This protein binds this small molecule.
Small molecule (SMILES): Cc1nc2ccccc2nc1CCc1nc(-c2ccccc2)cn1C

Sequence of chain 1.C:
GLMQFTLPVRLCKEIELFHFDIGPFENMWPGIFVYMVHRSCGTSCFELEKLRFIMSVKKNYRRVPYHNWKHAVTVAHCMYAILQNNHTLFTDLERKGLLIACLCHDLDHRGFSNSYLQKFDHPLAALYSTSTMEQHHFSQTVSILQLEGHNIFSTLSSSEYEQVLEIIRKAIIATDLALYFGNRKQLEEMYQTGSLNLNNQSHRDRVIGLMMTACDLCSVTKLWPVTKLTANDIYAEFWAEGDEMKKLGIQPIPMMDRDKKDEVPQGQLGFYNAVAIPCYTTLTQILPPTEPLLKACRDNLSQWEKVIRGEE

Binding-site contacts:
Ligand atom C15 contacts residue GLU275 of chain 1.C at 3.5 Å.
Ligand atom N22 contacts residue MET267 of chain 1.C at 3.7 Å.
Ligand atom N10 contacts residue GLN280 of chain 1.C at 3.1 Å (h-bond).
Ligand atom C21 contacts residue MET267 of chain 1.C at 3.6 Å (hydrophobic).
Ligand atom C15 contacts residue PRO266 of chain 1.C at 3.6 Å (hydrophobic).
Ligand atom C16 contacts residue MET267 of chain 1.C at 3.7 Å (hydrophobic).
Ligand atom C23 contacts residue GLN280 of chain 1.C at 3.7 Å.
Ligand atom N20 contacts residue MET267 of chain 1.C at 3.5 Å (h-bond).
Ligand atom C1 contacts residue SER231 of chain 1.C at 3.1 Å.
Ligand atom C8 contacts residue PHE283 of chain 1.C at 3.6 Å (hydrophobic).
Ligand atom C6 contacts residue PHE283 of chain 1.C at 3.4 Å (hydrophobic).
Ligand atom C11 contacts residue PHE250 of chain 1.C at 3.6 Å (hydrophobic).
Ligand atom N7 contacts residue PHE283 of chain 1.C at 3.2 Å.
Ligand atom N22 contacts residue TYR247 of chain 1.C at 2.8 Å (h-bond).
Ligand atom C25 contacts residue PHE250 of chain 1.C at 3.7 Å (hydrophobic).
Ligand atom C4 contacts residue ILE246 of chain 1.C at 3.3 Å (hydrophobic).
Ligand atom C1 contacts residue VAL232 of chain 1.C at 3.6 Å (hydrophobic).
Ligand atom C14 contacts residue GLU275 of chain 1.C at 3.6 Å.
Ligand atom C12 contacts residue MET267 of chain 1.C at 3.6 Å (hydrophobic).
Ligand atom C21 contacts residue GLY279 of chain 1.C at 3.3 Å.
Ligand atom C12 contacts residue GLY279 of chain 1.C at 3.5 Å.
Ligand atom C25 contacts residue MET267 of chain 1.C at 3.6 Å (hydrophobic).
Ligand atom C16 contacts residue PRO266 of chain 1.C at 3.7 Å (hydrophobic).
Ligand atom N22 contacts residue GLY279 of chain 1.C at 3.6 Å.
Ligand atom C21 contacts residue TYR247 of chain 1.C at 3.6 Å (hydrophobic).
Ligand atom C1 contacts residue ILE246 of chain 1.C at 3.2 Å (hydrophobic).
Ligand atom C2 contacts residue ILE246 of chain 1.C at 3.6 Å (hydrophobic).
Ligand atom C17 contacts residue MET267 of chain 1.C at 3.7 Å (hydrophobic).
Ligand atom C18 contacts residue GLY279 of chain 1.C at 3.4 Å.
Ligand atom C18 contacts residue MET267 of chain 1.C at 3.6 Å (hydrophobic).
Ligand atom C2 contacts residue SER231 of chain 1.C at 3.5 Å.
Ligand atom C3 contacts residue LEU229 of chain 1.C at 3.7 Å (hydrophobic).
Ligand atom C14 contacts residue VAL276 of chain 1.C at 3.5 Å (hydrophobic).
Ligand atom N20 contacts residue GLY279 of chain 1.C at 3.5 Å (h-bond).
Ligand atom C23 contacts residue PHE283 of chain 1.C at 3.4 Å (hydrophobic).
Ligand atom C13 contacts residue TYR247 of chain 1.C at 3.5 Å (hydrophobic).
Ligand atom C15 contacts residue LYS272 of chain 1.C at 3.5 Å.
Ligand atom C25 contacts residue TYR247 of chain 1.C at 3.6 Å (hydrophobic).
Ligand atom C11 contacts residue PHE283 of chain 1.C at 3.7 Å (hydrophobic).
Ligand atom C25 contacts residue GLN280 of chain 1.C at 3.6 Å.